Sequence of chain 12.E:
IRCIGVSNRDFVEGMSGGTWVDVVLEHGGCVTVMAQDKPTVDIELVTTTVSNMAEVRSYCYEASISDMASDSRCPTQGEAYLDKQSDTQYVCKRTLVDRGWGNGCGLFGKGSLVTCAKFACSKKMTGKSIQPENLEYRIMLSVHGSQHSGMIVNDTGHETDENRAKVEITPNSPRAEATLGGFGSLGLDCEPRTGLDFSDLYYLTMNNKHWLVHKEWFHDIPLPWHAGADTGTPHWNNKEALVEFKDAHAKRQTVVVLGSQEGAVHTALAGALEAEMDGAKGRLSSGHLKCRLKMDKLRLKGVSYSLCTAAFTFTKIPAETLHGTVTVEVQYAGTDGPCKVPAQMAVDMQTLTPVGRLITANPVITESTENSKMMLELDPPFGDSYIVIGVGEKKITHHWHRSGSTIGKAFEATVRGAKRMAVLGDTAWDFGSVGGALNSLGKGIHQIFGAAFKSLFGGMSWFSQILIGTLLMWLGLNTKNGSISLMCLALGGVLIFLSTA

Binding-site contacts:
Ligand atom N2 contacts residue THR156 of chain 12.E at 3.6 Å (h-bond).
Ligand atom O6 contacts residue MET151 of chain 12.E at 3.4 Å.
Ligand atom C1 contacts residue THR156 of chain 12.E at 3.6 Å.
Ligand atom C8 contacts residue THR156 of chain 12.E at 4.0 Å.
Ligand atom O5 contacts residue ASN154 of chain 12.E at 4.0 Å.
Ligand atom C1 contacts residue ASN154 of chain 12.E at 3.4 Å.
Ligand atom C7 contacts residue ASN154 of chain 12.E at 3.3 Å.
Ligand atom C7 contacts residue THR156 of chain 12.E at 3.9 Å.
Ligand atom C2 contacts residue THR156 of chain 12.E at 4.2 Å.
Ligand atom N2 contacts residue ASN154 of chain 12.E at 3.8 Å.
Ligand atom C8 contacts residue ASN154 of chain 12.E at 3.6 Å.
Ligand atom C6 contacts residue MET151 of chain 12.E at 4.5 Å (hydrophobic).
Ligand atom C2 contacts residue ASN154 of chain 12.E at 3.5 Å.
Ligand atom O7 contacts residue ASN154 of chain 12.E at 2.6 Å (h-bond).

This protein binds this small molecule.
Small molecule (SMILES): CC(=O)N[C@H]1[C@H](O[C@H]2[C@H](O)[C@@H](NC(C)=O)CO[C@@H]2CO)O[C@H](CO)[C@@H](O)[C@@H]1O